Binding-site contacts:
Ligand atom C4 contacts residue ASN118 of chain 45.A at 4.2 Å.
Ligand atom C1 contacts residue ASN118 of chain 45.A at 1.4 Å.
Ligand atom N2 contacts residue ASN118 of chain 45.A at 2.9 Å (h-bond).
Ligand atom C2 contacts residue ASN118 of chain 45.A at 2.4 Å.
Ligand atom O5 contacts residue ASN118 of chain 45.A at 2.4 Å (h-bond).
Ligand atom O7 contacts residue TYR90 of chain 45.A at 3.8 Å.
Ligand atom C6 contacts residue PHE119 of chain 45.A at 4.2 Å (hydrophobic).
Ligand atom C7 contacts residue TYR90 of chain 45.A at 4.2 Å (hydrophobic).
Ligand atom C8 contacts residue ASP67 of chain 45.A at 3.3 Å.
Ligand atom C7 contacts residue ASP67 of chain 45.A at 3.3 Å.
Ligand atom C5 contacts residue THR89 of chain 45.A at 4.5 Å.
Ligand atom O7 contacts residue ASN118 of chain 45.A at 4.3 Å.
Ligand atom O5 contacts residue PHE119 of chain 45.A at 4.1 Å.
Ligand atom O5 contacts residue THR89 of chain 45.A at 4.5 Å.
Ligand atom C8 contacts residue SER66 of chain 45.A at 3.3 Å.
Ligand atom C3 contacts residue ASN118 of chain 45.A at 3.8 Å.
Ligand atom O6 contacts residue THR120 of chain 45.A at 3.1 Å (h-bond).
Ligand atom C5 contacts residue THR120 of chain 45.A at 4.0 Å.
Ligand atom O5 contacts residue THR120 of chain 45.A at 3.2 Å (h-bond).
Ligand atom N2 contacts residue ASP67 of chain 45.A at 4.5 Å.
Ligand atom C1 contacts residue THR89 of chain 45.A at 4.2 Å.
Ligand atom C6 contacts residue THR120 of chain 45.A at 3.4 Å.
Ligand atom C5 contacts residue ASN118 of chain 45.A at 3.6 Å.
Ligand atom C8 contacts residue ASN118 of chain 45.A at 3.6 Å.
Ligand atom C7 contacts residue ASN118 of chain 45.A at 3.4 Å.
Ligand atom C1 contacts residue THR120 of chain 45.A at 4.4 Å.
Ligand atom O6 contacts residue PHE119 of chain 45.A at 3.0 Å (h-bond).
Ligand atom N2 contacts residue TYR90 of chain 45.A at 4.2 Å.
Ligand atom O7 contacts residue ASP67 of chain 45.A at 2.8 Å (salt-bridge).
Ligand atom O6 contacts residue THR89 of chain 45.A at 4.0 Å.

This protein binds this small molecule.
Small molecule (SMILES): CC(=O)N[C@@H]1[C@@H](O)[C@H](O)[C@@H](CO)O[C@H]1O

Sequence of chain 45.A:
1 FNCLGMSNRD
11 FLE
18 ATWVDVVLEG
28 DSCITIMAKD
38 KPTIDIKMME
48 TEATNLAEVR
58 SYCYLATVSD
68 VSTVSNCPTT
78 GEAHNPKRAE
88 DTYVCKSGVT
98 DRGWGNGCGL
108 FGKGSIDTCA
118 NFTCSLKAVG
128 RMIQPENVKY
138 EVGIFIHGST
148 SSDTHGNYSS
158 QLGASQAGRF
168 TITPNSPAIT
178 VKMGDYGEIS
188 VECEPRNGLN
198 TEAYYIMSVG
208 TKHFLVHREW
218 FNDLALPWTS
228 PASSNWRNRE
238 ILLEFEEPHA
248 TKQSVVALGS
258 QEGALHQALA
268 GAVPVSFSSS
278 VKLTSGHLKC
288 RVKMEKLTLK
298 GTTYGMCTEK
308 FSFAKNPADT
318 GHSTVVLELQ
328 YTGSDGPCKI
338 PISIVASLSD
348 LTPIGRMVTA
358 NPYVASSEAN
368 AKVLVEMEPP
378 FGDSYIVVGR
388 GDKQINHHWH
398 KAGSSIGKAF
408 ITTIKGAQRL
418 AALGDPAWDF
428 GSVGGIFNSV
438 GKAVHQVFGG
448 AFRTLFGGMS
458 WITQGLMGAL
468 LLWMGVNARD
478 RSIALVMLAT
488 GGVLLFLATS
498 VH